Binding-site contacts:
Ligand atom O5 contacts residue GLU130 of chain 1.B at 4.2 Å.
Ligand atom N2 contacts residue ASN154 of chain 1.B at 3.0 Å (h-bond).
Ligand atom C1 contacts residue GLU130 of chain 1.B at 3.6 Å.
Ligand atom O7 contacts residue ASN154 of chain 1.B at 3.7 Å.
Ligand atom N2 contacts residue GLN126 of chain 1.B at 4.0 Å.
Ligand atom C4 contacts residue ASN154 of chain 1.B at 4.2 Å.
Ligand atom N2 contacts residue MET152 of chain 1.B at 4.0 Å.
Ligand atom C7 contacts residue GLN126 of chain 1.B at 4.4 Å.
Ligand atom C8 contacts residue ALA150 of chain 1.B at 3.5 Å (hydrophobic).
Ligand atom C7 contacts residue MET152 of chain 1.B at 3.6 Å (hydrophobic).
Ligand atom C8 contacts residue MET152 of chain 1.B at 3.4 Å (hydrophobic).
Ligand atom O5 contacts residue ARG123 of chain 1.B at 3.9 Å.
Ligand atom O5 contacts residue ASN154 of chain 1.B at 2.3 Å (h-bond).
Ligand atom C1 contacts residue ASN154 of chain 1.B at 1.4 Å.
Ligand atom C1 contacts residue GLN126 of chain 1.B at 3.8 Å.
Ligand atom C6 contacts residue ARG123 of chain 1.B at 4.3 Å.
Ligand atom C5 contacts residue ASN154 of chain 1.B at 3.6 Å.
Ligand atom C5 contacts residue ARG123 of chain 1.B at 4.2 Å.
Ligand atom C8 contacts residue HIS151 of chain 1.B at 3.5 Å.
Ligand atom C2 contacts residue GLU130 of chain 1.B at 4.5 Å.
Ligand atom C8 contacts residue GLN126 of chain 1.B at 4.0 Å.
Ligand atom C1 contacts residue ARG123 of chain 1.B at 3.6 Å.
Ligand atom C5 contacts residue GLU130 of chain 1.B at 4.1 Å.
Ligand atom C2 contacts residue ASN154 of chain 1.B at 2.5 Å.
Ligand atom C3 contacts residue ASN154 of chain 1.B at 3.8 Å.
Ligand atom O7 contacts residue MET152 of chain 1.B at 3.9 Å.
Ligand atom O7 contacts residue PRO153 of chain 1.B at 4.4 Å.
Ligand atom C7 contacts residue ASN154 of chain 1.B at 3.9 Å.

Sequence of chain 1.B:
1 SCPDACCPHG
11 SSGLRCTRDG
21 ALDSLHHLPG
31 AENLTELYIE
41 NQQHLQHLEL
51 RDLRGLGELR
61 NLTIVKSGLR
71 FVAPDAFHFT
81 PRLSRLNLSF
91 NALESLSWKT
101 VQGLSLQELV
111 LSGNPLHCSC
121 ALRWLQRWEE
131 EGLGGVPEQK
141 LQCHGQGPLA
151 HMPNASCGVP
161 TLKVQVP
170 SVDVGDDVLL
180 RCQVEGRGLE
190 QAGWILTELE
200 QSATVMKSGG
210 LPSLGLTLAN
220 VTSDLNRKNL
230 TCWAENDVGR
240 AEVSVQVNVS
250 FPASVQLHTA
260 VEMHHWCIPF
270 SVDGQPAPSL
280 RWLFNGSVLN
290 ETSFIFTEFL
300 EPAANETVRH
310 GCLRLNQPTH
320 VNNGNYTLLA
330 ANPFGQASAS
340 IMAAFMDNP

The protein below binds the small molecule below.
Small molecule (SMILES): CC(=O)N[C@@H]1[C@@H](O)[C@H](O)[C@@H](CO)O[C@H]1O